Sequence of chain 1.B:
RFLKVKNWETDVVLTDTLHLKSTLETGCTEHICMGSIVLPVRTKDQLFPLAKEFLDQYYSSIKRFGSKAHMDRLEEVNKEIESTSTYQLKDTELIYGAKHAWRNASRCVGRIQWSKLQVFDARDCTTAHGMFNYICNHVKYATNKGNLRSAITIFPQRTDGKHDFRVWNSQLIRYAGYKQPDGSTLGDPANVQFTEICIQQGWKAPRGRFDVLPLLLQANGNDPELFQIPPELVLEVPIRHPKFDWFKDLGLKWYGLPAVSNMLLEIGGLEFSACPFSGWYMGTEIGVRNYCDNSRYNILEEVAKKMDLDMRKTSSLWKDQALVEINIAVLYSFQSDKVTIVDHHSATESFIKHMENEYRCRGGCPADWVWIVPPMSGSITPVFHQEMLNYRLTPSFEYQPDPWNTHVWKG

This small molecule binds to this protein.
Small molecule (SMILES): Cc1cc(N)nc(C[C@@H]2CNC[C@H]2NCCNCCc2cccc(F)c2)c1

Binding-site contacts:
Ligand atom C51 contacts residue HEM1 of chain 1.C at 3.4 Å.
Ligand atom C5' contacts residue VAL271 of chain 1.A at 3.1 Å (hydrophobic).
Ligand atom C3' contacts residue HEM1 of chain 1.C at 3.0 Å.
Ligand atom C81 contacts residue HEM1 of chain 1.C at 3.5 Å.
Ligand atom N61 contacts residue PRO269 of chain 1.A at 3.9 Å.
Ligand atom C14 contacts residue TRP10 of chain 1.B at 4.0 Å (hydrophobic).
Ligand atom C1 contacts residue GLN182 of chain 1.A at 3.7 Å.
Ligand atom C81 contacts residue PHE288 of chain 1.A at 3.7 Å (hydrophobic).
Ligand atom C71 contacts residue GLU296 of chain 1.A at 3.3 Å.
Ligand atom N1 contacts residue GLN182 of chain 1.A at 3.2 Å (h-bond).
Ligand atom C1 contacts residue HEM1 of chain 1.C at 3.8 Å.
Ligand atom C51 contacts residue TRP291 of chain 1.A at 3.8 Å (hydrophobic).
Ligand atom N11 contacts residue HEM1 of chain 1.C at 3.8 Å.
Ligand atom C61 contacts residue HEM1 of chain 1.C at 3.5 Å.
Ligand atom C81 contacts residue GLY290 of chain 1.A at 3.6 Å.
Ligand atom C4' contacts residue HEM1 of chain 1.C at 4.0 Å.
Ligand atom N61 contacts residue TYR292 of chain 1.A at 3.7 Å.
Ligand atom C41 contacts residue HEM1 of chain 1.C at 3.8 Å.
Ligand atom C81 contacts residue PRO269 of chain 1.A at 4.0 Å (hydrophobic).
Ligand atom C71 contacts residue HEM1 of chain 1.C at 3.4 Å.
Ligand atom C61 contacts residue TRP291 of chain 1.A at 3.6 Å (hydrophobic).
Ligand atom C2' contacts residue HEM1 of chain 1.C at 3.4 Å.
Ligand atom C31 contacts residue VAL271 of chain 1.A at 3.5 Å (hydrophobic).
Ligand atom N1 contacts residue HEM1 of chain 1.C at 3.9 Å.
Ligand atom C4' contacts residue VAL271 of chain 1.A at 3.5 Å (hydrophobic).
Ligand atom C21 contacts residue GLU296 of chain 1.A at 3.4 Å.
Ligand atom C81 contacts residue SER289 of chain 1.A at 3.9 Å.
Ligand atom F13 contacts residue TYR410 of chain 1.A at 4.0 Å.
Ligand atom C61 contacts residue GLU296 of chain 1.A at 3.4 Å.
Ligand atom N61 contacts residue TRP291 of chain 1.A at 2.5 Å (h-bond).
Ligand atom N61 contacts residue HEM1 of chain 1.C at 3.4 Å.
Ligand atom C5' contacts residue HEM1 of chain 1.C at 3.9 Å.
Ligand atom C2 contacts residue GLN182 of chain 1.A at 3.4 Å.
Ligand atom N1' contacts residue VAL271 of chain 1.A at 4.0 Å.
Ligand atom N1' contacts residue HEM1 of chain 1.C at 3.5 Å (h-bond).
Ligand atom N61 contacts residue GLU296 of chain 1.A at 2.7 Å (salt-bridge).
Ligand atom C14 contacts residue VAL40 of chain 1.A at 3.7 Å (hydrophobic).
Ligand atom N11 contacts residue GLU296 of chain 1.A at 2.6 Å (salt-bridge).
Ligand atom C51 contacts residue PRO269 of chain 1.A at 3.8 Å (hydrophobic).
Ligand atom C61 contacts residue PRO269 of chain 1.A at 3.9 Å (hydrophobic).

Sequence of chain 1.A:
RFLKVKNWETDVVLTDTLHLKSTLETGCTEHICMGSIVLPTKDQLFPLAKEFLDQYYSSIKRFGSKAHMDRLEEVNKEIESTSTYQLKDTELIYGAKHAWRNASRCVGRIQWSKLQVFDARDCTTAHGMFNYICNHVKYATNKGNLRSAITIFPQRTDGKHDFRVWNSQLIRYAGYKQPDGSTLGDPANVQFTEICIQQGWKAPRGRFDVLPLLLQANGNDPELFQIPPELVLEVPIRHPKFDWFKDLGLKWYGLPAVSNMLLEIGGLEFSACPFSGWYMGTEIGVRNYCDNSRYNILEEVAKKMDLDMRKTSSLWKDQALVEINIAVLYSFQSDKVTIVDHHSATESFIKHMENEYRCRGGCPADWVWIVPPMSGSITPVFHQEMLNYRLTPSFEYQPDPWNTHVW